Sequence of chain 2.Y:
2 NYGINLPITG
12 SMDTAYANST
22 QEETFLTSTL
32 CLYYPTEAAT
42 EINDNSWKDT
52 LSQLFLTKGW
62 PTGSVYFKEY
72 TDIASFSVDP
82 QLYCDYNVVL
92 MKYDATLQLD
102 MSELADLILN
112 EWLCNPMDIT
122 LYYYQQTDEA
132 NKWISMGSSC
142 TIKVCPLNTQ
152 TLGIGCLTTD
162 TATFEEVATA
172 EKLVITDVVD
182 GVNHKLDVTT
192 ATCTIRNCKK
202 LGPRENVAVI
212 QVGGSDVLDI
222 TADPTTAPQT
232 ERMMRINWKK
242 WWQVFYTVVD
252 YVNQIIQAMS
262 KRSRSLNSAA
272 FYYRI

The protein below binds the small molecule below.
Small molecule (SMILES): CC(=O)N[C@H]1[C@H](O[C@H]2[C@H](O)[C@@H](NC(C)=O)CO[C@@H]2CO)O[C@H](CO)[C@@H](O)[C@@H]1O

Binding-site contacts:
Ligand atom C2 contacts residue ASN19 of chain 2.Y at 3.4 Å.
Ligand atom N2 contacts residue ASN19 of chain 2.Y at 4.0 Å.
Ligand atom O6 contacts residue ASN19 of chain 2.Y at 4.4 Å.
Ligand atom C4 contacts residue ASN19 of chain 2.Y at 4.5 Å.
Ligand atom C6 contacts residue ASN19 of chain 2.Y at 4.1 Å.
Ligand atom C3 contacts residue ASN19 of chain 2.Y at 4.4 Å.
Ligand atom C5 contacts residue ASN19 of chain 2.Y at 3.3 Å.
Ligand atom O5 contacts residue ASN19 of chain 2.Y at 2.2 Å (h-bond).
Ligand atom C8 contacts residue TYR17 of chain 2.Y at 4.0 Å (hydrophobic).
Ligand atom C1 contacts residue ASN19 of chain 2.Y at 1.9 Å.
Ligand atom O7 contacts residue ASN19 of chain 2.Y at 4.4 Å.